The small molecule below binds the protein below.
Small molecule (SMILES): CCCCCCCC/N=C1\OC[C@@H]2[C@H](O)[C@H](O)[C@@H](O)[C@H](O)N12

Binding-site contacts:
Ligand atom C3 contacts residue GLU373 of chain 1.A at 3.5 Å.
Ligand atom C4 contacts residue TRP420 of chain 1.A at 3.6 Å (hydrophobic).
Ligand atom O4 contacts residue GLU427 of chain 1.A at 2.9 Å (salt-bridge).
Ligand atom C1 contacts residue GLU188 of chain 1.A at 3.3 Å.
Ligand atom N2 contacts residue TYR317 of chain 1.A at 3.5 Å.
Ligand atom O2 contacts residue GLU188 of chain 1.A at 3.5 Å (salt-bridge).
Ligand atom C8 contacts residue TRP346 of chain 1.A at 3.5 Å (hydrophobic).
Ligand atom O3 contacts residue TRP420 of chain 1.A at 3.5 Å.
Ligand atom C14 contacts residue HIS320 of chain 1.A at 3.5 Å.
Ligand atom C7 contacts residue TYR317 of chain 1.A at 3.4 Å (hydrophobic).
Ligand atom C3 contacts residue GLN42 of chain 1.A at 3.8 Å.
Ligand atom O6 contacts residue TRP346 of chain 1.A at 3.4 Å.
Ligand atom C2 contacts residue HIS143 of chain 1.A at 3.9 Å.
Ligand atom C2 contacts residue GLU188 of chain 1.A at 3.6 Å.
Ligand atom C9 contacts residue TRP346 of chain 1.A at 3.1 Å (hydrophobic).
Ligand atom C5 contacts residue TRP420 of chain 1.A at 3.8 Å (hydrophobic).
Ligand atom O1 contacts residue GLU188 of chain 1.A at 2.5 Å (salt-bridge).
Ligand atom C15 contacts residue HIS320 of chain 1.A at 3.7 Å.
Ligand atom C3 contacts residue TRP420 of chain 1.A at 3.7 Å (hydrophobic).
Ligand atom N1 contacts residue TYR317 of chain 1.A at 3.5 Å (h-bond).
Ligand atom O2 contacts residue ASN187 of chain 1.A at 2.8 Å (h-bond).
Ligand atom C5 contacts residue TYR317 of chain 1.A at 3.2 Å (hydrophobic).
Ligand atom O3 contacts residue GLN42 of chain 1.A at 2.6 Å (h-bond).
Ligand atom O4 contacts residue TRP428 of chain 1.A at 3.1 Å (h-bond).
Ligand atom C6 contacts residue PHE436 of chain 1.A at 3.7 Å (hydrophobic).
Ligand atom O3 contacts residue TRP428 of chain 1.A at 3.1 Å (h-bond).
Ligand atom C6 contacts residue TYR317 of chain 1.A at 3.7 Å (hydrophobic).
Ligand atom C3 contacts residue HIS143 of chain 1.A at 3.8 Å.
Ligand atom C6 contacts residue GLU427 of chain 1.A at 3.6 Å.
Ligand atom C5 contacts residue GLU373 of chain 1.A at 3.5 Å.
Ligand atom O2 contacts residue HIS143 of chain 1.A at 3.2 Å (h-bond).
Ligand atom N1 contacts residue GLU373 of chain 1.A at 3.4 Å (salt-bridge).
Ligand atom O6 contacts residue TYR317 of chain 1.A at 3.5 Å.
Ligand atom C11 contacts residue TRP346 of chain 1.A at 3.6 Å (hydrophobic).
Ligand atom C1 contacts residue GLU373 of chain 1.A at 3.0 Å.
Ligand atom O2 contacts residue GLU373 of chain 1.A at 2.7 Å (salt-bridge).
Ligand atom C12 contacts residue TRP346 of chain 1.A at 3.8 Å (hydrophobic).
Ligand atom C4 contacts residue GLU427 of chain 1.A at 3.6 Å.
Ligand atom O3 contacts residue HIS143 of chain 1.A at 2.9 Å (h-bond).
Ligand atom C2 contacts residue GLU373 of chain 1.A at 3.4 Å.

Sequence of chain 1.A:
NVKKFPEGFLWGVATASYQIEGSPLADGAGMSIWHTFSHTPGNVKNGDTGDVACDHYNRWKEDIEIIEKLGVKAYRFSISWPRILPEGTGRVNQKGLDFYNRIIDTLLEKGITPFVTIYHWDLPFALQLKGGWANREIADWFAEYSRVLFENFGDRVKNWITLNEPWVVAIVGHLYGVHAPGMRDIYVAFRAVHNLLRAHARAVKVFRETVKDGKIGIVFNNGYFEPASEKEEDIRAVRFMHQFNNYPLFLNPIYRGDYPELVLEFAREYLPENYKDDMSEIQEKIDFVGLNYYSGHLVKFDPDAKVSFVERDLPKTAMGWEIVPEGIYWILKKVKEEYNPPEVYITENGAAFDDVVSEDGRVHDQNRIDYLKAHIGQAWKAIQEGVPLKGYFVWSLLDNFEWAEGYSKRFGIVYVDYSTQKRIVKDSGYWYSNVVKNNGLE